Binding-site contacts:
Ligand atom C10 contacts residue ILE221 of chain 1.G at 3.7 Å (hydrophobic).
Ligand atom N contacts residue ALA102 of chain 1.G at 3.2 Å.
Ligand atom C15 contacts residue PHE279 of chain 1.G at 3.3 Å (hydrophobic).
Ligand atom C9 contacts residue ALA102 of chain 1.G at 3.6 Å (hydrophobic).
Ligand atom C1 contacts residue LEU186 of chain 1.G at 3.1 Å (hydrophobic).
Ligand atom N1 contacts residue ALA282 of chain 1.G at 3.5 Å.
Ligand atom O1 contacts residue ALA185 of chain 1.G at 3.4 Å.
Ligand atom C17 contacts residue ALA245 of chain 1.G at 3.5 Å (hydrophobic).
Ligand atom O contacts residue LEU186 of chain 1.G at 2.6 Å (h-bond).
Ligand atom C7 contacts residue ALA102 of chain 1.G at 3.5 Å (hydrophobic).
Ligand atom C5 contacts residue ALA102 of chain 1.G at 3.7 Å (hydrophobic).
Ligand atom C14 contacts residue PHE279 of chain 1.G at 3.6 Å (hydrophobic).
Ligand atom C2 contacts residue LEU186 of chain 1.G at 3.6 Å (hydrophobic).
Ligand atom O6 contacts residue VAL287 of chain 1.G at 3.6 Å.
Ligand atom O1 contacts residue HIS349 of chain 1.G at 3.6 Å.
Ligand atom C6 contacts residue ALA185 of chain 1.G at 3.4 Å (hydrophobic).
Ligand atom C21 contacts residue ASN213 of chain 1.G at 3.6 Å.
Ligand atom O6 contacts residue ALA282 of chain 1.G at 3.4 Å (h-bond).
Ligand atom O contacts residue ALA102 of chain 1.G at 3.2 Å (h-bond).
Ligand atom C20 contacts residue ASN213 of chain 1.G at 3.7 Å.
Ligand atom C11 contacts residue ILE221 of chain 1.G at 3.6 Å (hydrophobic).
Ligand atom C16 contacts residue PHE279 of chain 1.G at 3.7 Å (hydrophobic).
Ligand atom O1 contacts residue ALA102 of chain 1.G at 3.7 Å.
Ligand atom N3 contacts residue ALA282 of chain 1.G at 3.4 Å.
Ligand atom N2 contacts residue ILE222 of chain 1.G at 3.6 Å.
Ligand atom C7 contacts residue PHE256 of chain 1.G at 3.1 Å (hydrophobic).
Ligand atom C24 contacts residue ALA282 of chain 1.G at 3.7 Å (hydrophobic).
Ligand atom C contacts residue LEU186 of chain 1.G at 3.5 Å (hydrophobic).
Ligand atom O3 contacts residue ALA245 of chain 1.G at 3.3 Å.
Ligand atom O5 contacts residue LEU186 of chain 1.G at 3.6 Å.
Ligand atom C17 contacts residue GLY225 of chain 1.G at 3.6 Å.
Ligand atom N3 contacts residue THR218 of chain 1.G at 3.6 Å.
Ligand atom O5 contacts residue ALA282 of chain 1.G at 2.7 Å (h-bond).
Ligand atom O contacts residue ALA185 of chain 1.G at 3.0 Å.
Ligand atom C6 contacts residue LEU186 of chain 1.G at 3.6 Å (hydrophobic).
Ligand atom O4 contacts residue PHE279 of chain 1.G at 3.6 Å.
Ligand atom N contacts residue LEU186 of chain 1.G at 3.6 Å.
Ligand atom O4 contacts residue ALA245 of chain 1.G at 3.3 Å.
Ligand atom C6 contacts residue ALA102 of chain 1.G at 3.3 Å (hydrophobic).
Ligand atom C5 contacts residue LEU186 of chain 1.G at 3.2 Å (hydrophobic).

This small molecule binds to this protein.
Small molecule (SMILES): COC(=O)c1nc(-c2ccc3c(n2)C(=O)C(N)=C(OC)C3=O)c(N)c(-c2cccc(OC)c2O)c1C

Sequence of chain 1.G:
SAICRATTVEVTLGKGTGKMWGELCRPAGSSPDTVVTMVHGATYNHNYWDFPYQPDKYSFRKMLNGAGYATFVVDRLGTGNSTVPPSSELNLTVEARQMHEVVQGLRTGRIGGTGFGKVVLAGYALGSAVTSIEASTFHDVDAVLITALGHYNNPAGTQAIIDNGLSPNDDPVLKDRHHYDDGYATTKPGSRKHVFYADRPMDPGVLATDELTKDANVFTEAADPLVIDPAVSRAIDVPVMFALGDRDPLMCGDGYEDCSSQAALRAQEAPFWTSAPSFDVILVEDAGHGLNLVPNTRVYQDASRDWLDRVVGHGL